This protein binds this small molecule.
Small molecule (SMILES): CC(=O)N[C@H]1[C@H](O[C@H]2[C@H](O)[C@@H](NC(C)=O)CO[C@@H]2CO)O[C@H](CO)[C@@H](O)[C@@H]1O

Sequence of chain 1.D:
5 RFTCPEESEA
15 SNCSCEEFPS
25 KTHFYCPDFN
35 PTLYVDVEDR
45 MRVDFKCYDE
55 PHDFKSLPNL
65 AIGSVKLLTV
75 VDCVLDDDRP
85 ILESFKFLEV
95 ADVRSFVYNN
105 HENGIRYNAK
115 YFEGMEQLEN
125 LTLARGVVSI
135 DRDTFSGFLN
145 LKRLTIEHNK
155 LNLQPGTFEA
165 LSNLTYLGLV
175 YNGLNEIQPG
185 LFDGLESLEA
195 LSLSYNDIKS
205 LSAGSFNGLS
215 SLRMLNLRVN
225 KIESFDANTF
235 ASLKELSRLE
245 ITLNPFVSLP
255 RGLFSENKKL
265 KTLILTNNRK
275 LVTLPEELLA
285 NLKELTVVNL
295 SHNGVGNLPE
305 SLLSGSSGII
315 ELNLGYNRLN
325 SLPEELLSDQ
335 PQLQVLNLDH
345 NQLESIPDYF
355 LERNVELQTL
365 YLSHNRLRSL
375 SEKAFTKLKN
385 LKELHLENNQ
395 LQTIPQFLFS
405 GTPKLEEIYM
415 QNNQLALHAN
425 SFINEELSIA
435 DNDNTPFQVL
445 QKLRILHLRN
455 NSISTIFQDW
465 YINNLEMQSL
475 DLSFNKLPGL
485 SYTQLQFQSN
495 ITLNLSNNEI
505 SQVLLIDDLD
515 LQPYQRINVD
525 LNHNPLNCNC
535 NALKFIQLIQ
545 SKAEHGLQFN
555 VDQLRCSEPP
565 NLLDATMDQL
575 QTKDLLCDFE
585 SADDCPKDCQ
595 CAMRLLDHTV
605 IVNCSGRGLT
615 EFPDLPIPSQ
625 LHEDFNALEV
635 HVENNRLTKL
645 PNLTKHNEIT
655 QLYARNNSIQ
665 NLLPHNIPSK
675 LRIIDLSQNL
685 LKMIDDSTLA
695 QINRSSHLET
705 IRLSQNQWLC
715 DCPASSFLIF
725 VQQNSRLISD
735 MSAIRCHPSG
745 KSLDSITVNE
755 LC

Binding-site contacts:
Ligand atom C5 contacts residue ASN454 of chain 1.D at 3.7 Å.
Ligand atom C6 contacts residue GLN418 of chain 1.D at 3.7 Å.
Ligand atom C2 contacts residue GLN418 of chain 1.D at 4.0 Å.
Ligand atom C7 contacts residue ASN454 of chain 1.D at 3.1 Å.
Ligand atom O3 contacts residue GLN418 of chain 1.D at 3.2 Å (h-bond).
Ligand atom O5 contacts residue GLN418 of chain 1.D at 3.8 Å.
Ligand atom O5 contacts residue ASN417 of chain 1.D at 4.2 Å.
Ligand atom O6 contacts residue GLN418 of chain 1.D at 4.5 Å.
Ligand atom C8 contacts residue ASN416 of chain 1.D at 3.6 Å.
Ligand atom C4 contacts residue GLN418 of chain 1.D at 3.1 Å.
Ligand atom C4 contacts residue ASN454 of chain 1.D at 4.2 Å.
Ligand atom O5 contacts residue ASN454 of chain 1.D at 2.4 Å (h-bond).
Ligand atom O6 contacts residue ASN454 of chain 1.D at 4.0 Å.
Ligand atom O7 contacts residue ASN416 of chain 1.D at 3.0 Å.
Ligand atom C3 contacts residue GLN418 of chain 1.D at 3.6 Å.
Ligand atom C7 contacts residue ASN416 of chain 1.D at 3.6 Å.
Ligand atom C8 contacts residue ASN454 of chain 1.D at 4.3 Å.
Ligand atom N2 contacts residue ASN454 of chain 1.D at 2.8 Å (h-bond).
Ligand atom O6 contacts residue LEU419 of chain 1.D at 4.3 Å.
Ligand atom O7 contacts residue ASN454 of chain 1.D at 3.0 Å.
Ligand atom O6 contacts residue ASN417 of chain 1.D at 3.9 Å.
Ligand atom C3 contacts residue ASN454 of chain 1.D at 3.8 Å.
Ligand atom O7 contacts residue ASN417 of chain 1.D at 4.4 Å.
Ligand atom C5 contacts residue GLN418 of chain 1.D at 3.9 Å.
Ligand atom O7 contacts residue ASN392 of chain 1.D at 3.7 Å.
Ligand atom C2 contacts residue ASN454 of chain 1.D at 2.4 Å.
Ligand atom O4 contacts residue GLN418 of chain 1.D at 3.6 Å.
Ligand atom C1 contacts residue ASN454 of chain 1.D at 1.4 Å.